Sequence of chain 1.A:
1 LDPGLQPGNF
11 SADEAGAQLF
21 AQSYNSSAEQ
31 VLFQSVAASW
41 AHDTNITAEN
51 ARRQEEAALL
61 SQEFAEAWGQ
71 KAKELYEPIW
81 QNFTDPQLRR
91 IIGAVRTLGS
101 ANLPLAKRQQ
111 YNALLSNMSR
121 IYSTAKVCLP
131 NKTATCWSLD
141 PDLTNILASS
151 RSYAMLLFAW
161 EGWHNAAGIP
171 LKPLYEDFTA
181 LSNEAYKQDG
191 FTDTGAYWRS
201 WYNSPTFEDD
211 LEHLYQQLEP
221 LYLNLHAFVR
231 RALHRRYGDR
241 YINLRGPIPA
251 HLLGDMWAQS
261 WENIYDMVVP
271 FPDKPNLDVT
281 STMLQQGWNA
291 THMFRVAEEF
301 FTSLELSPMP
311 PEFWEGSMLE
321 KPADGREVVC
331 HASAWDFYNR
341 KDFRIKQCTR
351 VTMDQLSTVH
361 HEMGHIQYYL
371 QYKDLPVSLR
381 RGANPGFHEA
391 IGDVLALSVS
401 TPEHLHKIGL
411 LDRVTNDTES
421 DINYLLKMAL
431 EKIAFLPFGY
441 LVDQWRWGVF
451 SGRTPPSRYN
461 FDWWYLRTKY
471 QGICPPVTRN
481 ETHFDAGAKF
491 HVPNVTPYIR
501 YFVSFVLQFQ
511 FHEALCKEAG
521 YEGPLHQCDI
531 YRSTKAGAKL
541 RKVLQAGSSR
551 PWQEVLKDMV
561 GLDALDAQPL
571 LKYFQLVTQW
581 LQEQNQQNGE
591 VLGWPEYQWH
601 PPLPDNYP

The small molecule below binds the protein below.
Small molecule (SMILES): CC(=O)N[C@H]1[C@H](O[C@H]2[C@H](O)[C@@H](NC(C)=O)CO[C@@H]2CO)O[C@H](CO)[C@@H](O[C@@H]2O[C@H](CO[C@H]3O[C@H](CO)[C@@H](O)[C@H](O)[C@@H]3O[C@@H]3O[C@H](CO)[C@@H](O)[C@H](O)[C@H]3NC(C)=O)[C@@H](O)[C@H](O)[C@@H]2O)[C@@H]1O

Binding-site contacts:
Ligand atom O5 contacts residue SER26 of chain 1.A at 3.4 Å (h-bond).
Ligand atom C6 contacts residue GLU29 of chain 1.A at 3.2 Å.
Ligand atom C4 contacts residue ARG340 of chain 1.A at 4.2 Å.
Ligand atom O6 contacts residue ARG340 of chain 1.A at 4.3 Å.
Ligand atom C2 contacts residue ASN25 of chain 1.A at 2.4 Å.
Ligand atom O5 contacts residue ARG340 of chain 1.A at 4.1 Å.
Ligand atom O4 contacts residue ARG340 of chain 1.A at 3.6 Å (salt-bridge).
Ligand atom C5 contacts residue LYS341 of chain 1.A at 3.8 Å.
Ligand atom O5 contacts residue GLU29 of chain 1.A at 4.0 Å.
Ligand atom C8 contacts residue GLU29 of chain 1.A at 4.1 Å.
Ligand atom O7 contacts residue GLU29 of chain 1.A at 4.1 Å.
Ligand atom O6 contacts residue SER26 of chain 1.A at 3.1 Å (h-bond).
Ligand atom O4 contacts residue LYS341 of chain 1.A at 3.4 Å.
Ligand atom C1 contacts residue GLU29 of chain 1.A at 4.1 Å.
Ligand atom N2 contacts residue PRO376 of chain 1.A at 4.2 Å.
Ligand atom O3 contacts residue ARG340 of chain 1.A at 3.7 Å.
Ligand atom C1 contacts residue SER26 of chain 1.A at 4.2 Å.
Ligand atom C8 contacts residue ARG340 of chain 1.A at 4.1 Å.
Ligand atom O5 contacts residue ASN25 of chain 1.A at 2.2 Å (h-bond).
Ligand atom C7 contacts residue GLU29 of chain 1.A at 4.3 Å.
Ligand atom N2 contacts residue ASN25 of chain 1.A at 3.0 Å (h-bond).
Ligand atom C8 contacts residue LEU375 of chain 1.A at 3.8 Å (hydrophobic).
Ligand atom C3 contacts residue ARG340 of chain 1.A at 3.6 Å.
Ligand atom C4 contacts residue LYS341 of chain 1.A at 4.2 Å.
Ligand atom C7 contacts residue ARG340 of chain 1.A at 4.0 Å.
Ligand atom C1 contacts residue ARG340 of chain 1.A at 4.2 Å.
Ligand atom C5 contacts residue GLU29 of chain 1.A at 3.6 Å.
Ligand atom C7 contacts residue ASN25 of chain 1.A at 4.1 Å.
Ligand atom C6 contacts residue LYS341 of chain 1.A at 3.8 Å.
Ligand atom C7 contacts residue PRO376 of chain 1.A at 4.4 Å (hydrophobic).
Ligand atom C6 contacts residue SER26 of chain 1.A at 4.1 Å.
Ligand atom O7 contacts residue ARG340 of chain 1.A at 3.7 Å.
Ligand atom C8 contacts residue ASP374 of chain 1.A at 3.7 Å.
Ligand atom C8 contacts residue PRO376 of chain 1.A at 3.3 Å (hydrophobic).
Ligand atom C1 contacts residue ASN25 of chain 1.A at 1.4 Å.
Ligand atom C4 contacts residue ASN25 of chain 1.A at 4.1 Å.
Ligand atom C5 contacts residue SER26 of chain 1.A at 4.3 Å.
Ligand atom C3 contacts residue ASN25 of chain 1.A at 3.8 Å.
Ligand atom N2 contacts residue ARG340 of chain 1.A at 3.8 Å.
Ligand atom C5 contacts residue ASN25 of chain 1.A at 3.6 Å.